Sequence of chain 6.A:
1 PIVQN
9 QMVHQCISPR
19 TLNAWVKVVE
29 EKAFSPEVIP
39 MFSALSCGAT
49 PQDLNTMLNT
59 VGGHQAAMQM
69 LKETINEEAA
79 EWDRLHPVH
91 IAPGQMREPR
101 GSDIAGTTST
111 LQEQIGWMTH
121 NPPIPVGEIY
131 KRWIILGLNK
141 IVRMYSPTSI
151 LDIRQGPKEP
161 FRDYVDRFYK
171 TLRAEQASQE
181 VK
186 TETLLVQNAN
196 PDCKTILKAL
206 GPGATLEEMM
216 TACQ

Sequence of chain 2.A:
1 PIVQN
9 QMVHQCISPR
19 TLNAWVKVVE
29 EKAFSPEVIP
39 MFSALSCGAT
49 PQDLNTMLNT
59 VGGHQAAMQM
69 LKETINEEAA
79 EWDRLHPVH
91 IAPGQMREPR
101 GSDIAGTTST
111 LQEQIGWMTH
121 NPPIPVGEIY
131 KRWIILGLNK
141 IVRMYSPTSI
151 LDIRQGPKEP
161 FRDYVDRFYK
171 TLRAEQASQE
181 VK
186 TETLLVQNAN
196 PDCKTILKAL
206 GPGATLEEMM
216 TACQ

Binding-site contacts:
Ligand atom CE2 contacts residue LEU56 of chain 2.A at 3.8 Å (hydrophobic).
Ligand atom CA contacts residue ASN139 of chain 6.A at 3.6 Å.
Ligand atom CA contacts residue ASN53 of chain 2.A at 3.1 Å.
Ligand atom CD1 contacts residue ASN57 of chain 2.A at 3.6 Å.
Ligand atom CA contacts residue THR107 of chain 2.A at 3.7 Å.
Ligand atom CG1 contacts residue GLN176 of chain 6.A at 3.6 Å.
Ligand atom C contacts residue THR107 of chain 2.A at 3.7 Å.
Ligand atom C contacts residue ASN53 of chain 2.A at 3.7 Å.
Ligand atom O contacts residue ASN57 of chain 2.A at 2.9 Å (h-bond).
Ligand atom OG contacts residue ALA177 of chain 6.A at 2.7 Å (h-bond).
Ligand atom CA contacts residue ASN57 of chain 2.A at 3.8 Å.
Ligand atom CD2 contacts residue LEU56 of chain 2.A at 3.6 Å (hydrophobic).
Ligand atom CA contacts residue GLY106 of chain 2.A at 3.5 Å.
Ligand atom C contacts residue GLN176 of chain 6.A at 3.6 Å.
Ligand atom CG1 contacts residue ARG173 of chain 6.A at 3.7 Å.
Ligand atom CB contacts residue ASN53 of chain 2.A at 3.2 Å.
Ligand atom CB contacts residue ALA177 of chain 6.A at 3.3 Å (hydrophobic).
Ligand atom O contacts residue ARG173 of chain 6.A at 3.1 Å (salt-bridge).
Ligand atom N contacts residue ASN57 of chain 2.A at 3.2 Å (h-bond).
Ligand atom OG contacts residue GLN176 of chain 6.A at 3.2 Å (h-bond).
Ligand atom CA contacts residue ASN57 of chain 2.A at 3.8 Å.
Ligand atom CD2 contacts residue ASN57 of chain 2.A at 3.3 Å.
Ligand atom CB contacts residue ASN57 of chain 2.A at 3.6 Å.
Ligand atom C contacts residue GLY106 of chain 2.A at 3.7 Å.
Ligand atom CA contacts residue GLN176 of chain 6.A at 3.1 Å.
Ligand atom CD contacts residue ARG143 of chain 6.A at 3.6 Å.
Ligand atom N contacts residue GLN176 of chain 6.A at 3.0 Å (h-bond).
Ligand atom O contacts residue GLN176 of chain 6.A at 3.7 Å.
Ligand atom N contacts residue GLN176 of chain 6.A at 3.2 Å (h-bond).
Ligand atom CE2 contacts residue ILE37 of chain 6.A at 3.8 Å (hydrophobic).
Ligand atom CZ contacts residue MET66 of chain 2.A at 3.3 Å (hydrophobic).
Ligand atom C contacts residue ASN57 of chain 2.A at 3.7 Å.
Ligand atom CB contacts residue GLN176 of chain 6.A at 3.8 Å.
Ligand atom N contacts residue ARG143 of chain 6.A at 3.5 Å (salt-bridge).
Ligand atom N contacts residue ASN53 of chain 2.A at 3.5 Å (h-bond).
Ligand atom CG2 contacts residue PRO34 of chain 6.A at 3.2 Å (hydrophobic).
Ligand atom CB contacts residue GLN176 of chain 6.A at 3.5 Å.
Ligand atom OG1 contacts residue ARG173 of chain 6.A at 3.6 Å.
Ligand atom N contacts residue ASN57 of chain 2.A at 2.9 Å (h-bond).
Ligand atom CA contacts residue ARG143 of chain 6.A at 3.7 Å.

This protein binds this small molecule.
Small molecule (SMILES): CC(C)[C@H](NC(=O)CNC(=O)[C@H](CO)NC(=O)[C@@H]1CCCN1C(=O)[C@@H](N)CO)C(=O)N[C@@H](Cc1ccccc1)C(=O)N[C@H](C(=O)N[C@@H](Cc1ccccc1)C(=O)NCC=O)[C@@H](C)O